This small molecule binds to this protein.
Small molecule (SMILES): CC(=O)N[C@@H]1[C@@H](O)[C@H](O)[C@@H](CO)O[C@H]1O

Binding-site contacts:
Ligand atom C6 contacts residue THR37 of chain 1.E at 3.7 Å.
Ligand atom C6 contacts residue GLU39 of chain 1.E at 4.3 Å.
Ligand atom N2 contacts residue ASN35 of chain 1.E at 2.9 Å (h-bond).
Ligand atom C1 contacts residue THR37 of chain 1.E at 4.5 Å.
Ligand atom O6 contacts residue GLU39 of chain 1.E at 3.0 Å (salt-bridge).
Ligand atom N2 contacts residue GLN322 of chain 1.E at 2.5 Å (h-bond).
Ligand atom C2 contacts residue ASN35 of chain 1.E at 2.5 Å.
Ligand atom C8 contacts residue GLN322 of chain 1.E at 3.4 Å.
Ligand atom C7 contacts residue ASN35 of chain 1.E at 3.9 Å.
Ligand atom C7 contacts residue GLN322 of chain 1.E at 3.4 Å.
Ligand atom O6 contacts residue THR37 of chain 1.E at 3.3 Å.
Ligand atom C3 contacts residue ASN35 of chain 1.E at 3.8 Å.
Ligand atom C5 contacts residue ASN35 of chain 1.E at 3.7 Å.
Ligand atom C1 contacts residue ASN35 of chain 1.E at 1.4 Å.
Ligand atom O5 contacts residue ASN35 of chain 1.E at 2.4 Å (h-bond).
Ligand atom O7 contacts residue ASN35 of chain 1.E at 4.4 Å.
Ligand atom C5 contacts residue THR37 of chain 1.E at 4.0 Å.
Ligand atom O5 contacts residue THR37 of chain 1.E at 3.6 Å.
Ligand atom C1 contacts residue GLN322 of chain 1.E at 3.3 Å.
Ligand atom C4 contacts residue ASN35 of chain 1.E at 4.2 Å.
Ligand atom C3 contacts residue GLN322 of chain 1.E at 4.1 Å.
Ligand atom C2 contacts residue GLN322 of chain 1.E at 3.4 Å.

Sequence of chain 1.E:
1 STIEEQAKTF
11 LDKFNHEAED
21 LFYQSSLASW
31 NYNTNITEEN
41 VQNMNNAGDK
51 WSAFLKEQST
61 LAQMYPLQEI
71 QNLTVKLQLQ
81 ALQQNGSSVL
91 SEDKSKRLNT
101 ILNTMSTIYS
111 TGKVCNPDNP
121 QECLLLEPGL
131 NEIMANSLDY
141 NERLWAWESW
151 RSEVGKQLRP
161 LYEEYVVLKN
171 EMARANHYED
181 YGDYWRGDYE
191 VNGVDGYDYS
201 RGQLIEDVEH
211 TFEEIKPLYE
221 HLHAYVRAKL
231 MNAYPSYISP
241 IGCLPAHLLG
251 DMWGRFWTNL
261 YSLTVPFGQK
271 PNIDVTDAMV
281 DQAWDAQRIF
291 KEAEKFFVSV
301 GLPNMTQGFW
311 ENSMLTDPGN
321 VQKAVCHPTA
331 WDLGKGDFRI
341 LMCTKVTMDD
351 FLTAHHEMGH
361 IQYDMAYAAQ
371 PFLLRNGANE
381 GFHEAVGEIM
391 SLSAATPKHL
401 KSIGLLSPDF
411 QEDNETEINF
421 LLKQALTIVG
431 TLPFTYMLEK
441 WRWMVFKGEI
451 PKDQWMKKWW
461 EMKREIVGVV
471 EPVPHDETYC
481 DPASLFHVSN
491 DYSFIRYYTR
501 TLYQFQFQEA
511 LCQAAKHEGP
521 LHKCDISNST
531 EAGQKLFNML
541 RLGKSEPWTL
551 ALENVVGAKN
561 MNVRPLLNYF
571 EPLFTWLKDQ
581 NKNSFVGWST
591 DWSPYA